Sequence of chain 22.A:
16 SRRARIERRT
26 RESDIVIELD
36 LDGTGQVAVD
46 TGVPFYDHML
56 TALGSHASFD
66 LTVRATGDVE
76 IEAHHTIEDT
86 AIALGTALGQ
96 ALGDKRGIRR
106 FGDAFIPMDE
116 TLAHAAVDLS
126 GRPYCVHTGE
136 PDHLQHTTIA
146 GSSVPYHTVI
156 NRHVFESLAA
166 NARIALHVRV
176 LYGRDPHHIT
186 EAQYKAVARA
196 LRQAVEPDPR

Sequence of chain 3.A:
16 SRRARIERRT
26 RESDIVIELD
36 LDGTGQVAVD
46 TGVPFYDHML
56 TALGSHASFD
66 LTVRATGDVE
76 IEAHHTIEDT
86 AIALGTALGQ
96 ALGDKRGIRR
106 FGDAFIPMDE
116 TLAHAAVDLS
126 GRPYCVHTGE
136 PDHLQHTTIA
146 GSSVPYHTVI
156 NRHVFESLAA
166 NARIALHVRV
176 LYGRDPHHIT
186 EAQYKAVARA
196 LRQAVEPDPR

Binding-site contacts:
Ligand atom N1 contacts residue HIS80 of chain 3.A at 2.9 Å (h-bond).
Ligand atom N2 contacts residue MET113 of chain 13.A at 3.3 Å.
Ligand atom N3A contacts residue MET113 of chain 13.A at 3.8 Å.
Ligand atom C5 contacts residue HIS182 of chain 13.A at 3.3 Å.
Ligand atom N3A contacts residue GLU83 of chain 3.A at 3.6 Å (salt-bridge).
Ligand atom N1 contacts residue HIS182 of chain 13.A at 3.1 Å (h-bond).
Ligand atom N1 contacts residue MN1 of chain 13.D at 2.2 Å.
Ligand atom C5 contacts residue HIS183 of chain 13.A at 3.6 Å.
Ligand atom C3 contacts residue HIS80 of chain 3.A at 4.3 Å.
Ligand atom N3A contacts residue ARG127 of chain 22.A at 3.2 Å (salt-bridge).
Ligand atom N4 contacts residue MET113 of chain 13.A at 3.5 Å.
Ligand atom N4 contacts residue MN1 of chain 13.D at 4.4 Å.
Ligand atom C3 contacts residue MET113 of chain 13.A at 3.2 Å (hydrophobic).
Ligand atom N2 contacts residue GLU186 of chain 13.A at 3.9 Å.
Ligand atom C5 contacts residue GLU83 of chain 3.A at 4.0 Å.
Ligand atom C3 contacts residue HIS183 of chain 13.A at 4.3 Å.
Ligand atom N2 contacts residue MN1 of chain 3.C at 4.4 Å.
Ligand atom C3 contacts residue MN1 of chain 13.D at 4.2 Å.
Ligand atom N1 contacts residue HIS53 of chain 13.A at 4.4 Å.
Ligand atom N2 contacts residue MN1 of chain 13.D at 3.1 Å.
Ligand atom N4 contacts residue GLU83 of chain 3.A at 3.1 Å (salt-bridge).
Ligand atom N3A contacts residue MN1 of chain 3.C at 3.6 Å.
Ligand atom C3 contacts residue ARG127 of chain 22.A at 4.2 Å.
Ligand atom C3 contacts residue GLU83 of chain 3.A at 3.6 Å.
Ligand atom C5 contacts residue MET113 of chain 13.A at 3.6 Å (hydrophobic).
Ligand atom C5 contacts residue MN1 of chain 3.C at 3.2 Å.
Ligand atom N4 contacts residue HIS80 of chain 3.A at 4.4 Å.
Ligand atom N4 contacts residue MN1 of chain 3.C at 2.2 Å.
Ligand atom N4 contacts residue HIS79 of chain 3.A at 3.2 Å (h-bond).
Ligand atom N1 contacts residue HIS79 of chain 3.A at 4.4 Å.
Ligand atom C5 contacts residue MN1 of chain 13.D at 3.3 Å.
Ligand atom N1 contacts residue GLU186 of chain 13.A at 3.1 Å (salt-bridge).
Ligand atom C5 contacts residue GLU186 of chain 13.A at 3.9 Å.
Ligand atom C3 contacts residue MN1 of chain 3.C at 3.3 Å.
Ligand atom N4 contacts residue HIS183 of chain 13.A at 3.2 Å (h-bond).
Ligand atom N1 contacts residue MET113 of chain 13.A at 3.5 Å.
Ligand atom C5 contacts residue HIS80 of chain 3.A at 3.7 Å.
Ligand atom N2 contacts residue HIS80 of chain 3.A at 3.5 Å (h-bond).
Ligand atom C5 contacts residue HIS79 of chain 3.A at 3.2 Å.
Ligand atom N1 contacts residue MN1 of chain 3.C at 4.3 Å.

Sequence of chain 13.A:
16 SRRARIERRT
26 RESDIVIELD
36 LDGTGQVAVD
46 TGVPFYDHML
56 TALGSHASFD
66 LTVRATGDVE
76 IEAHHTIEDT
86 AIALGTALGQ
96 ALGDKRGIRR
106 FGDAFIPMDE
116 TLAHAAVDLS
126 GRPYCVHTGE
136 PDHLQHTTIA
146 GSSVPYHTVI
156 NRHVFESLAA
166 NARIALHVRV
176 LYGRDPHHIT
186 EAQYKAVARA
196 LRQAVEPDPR

A protein and the small-molecule ligand that binds it are described below.
Small molecule (SMILES): Nc1nc[nH]n1